Sequence of chain 1.D:
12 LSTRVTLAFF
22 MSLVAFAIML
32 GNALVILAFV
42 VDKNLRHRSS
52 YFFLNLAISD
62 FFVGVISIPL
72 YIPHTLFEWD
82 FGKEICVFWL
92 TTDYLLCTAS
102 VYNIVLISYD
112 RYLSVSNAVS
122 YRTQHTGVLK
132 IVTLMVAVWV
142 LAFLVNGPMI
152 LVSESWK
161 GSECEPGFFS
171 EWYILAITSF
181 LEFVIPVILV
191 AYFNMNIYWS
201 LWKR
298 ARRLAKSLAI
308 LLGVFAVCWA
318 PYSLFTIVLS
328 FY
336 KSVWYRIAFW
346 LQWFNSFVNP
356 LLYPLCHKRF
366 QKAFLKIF

A protein and the small-molecule ligand that binds it are described below.
Small molecule (SMILES): [H]/N=C(\N)SCCc1cnc[nH]1

Binding-site contacts:
Ligand atom N11 contacts residue PHE344 of chain 1.D at 2.3 Å (h-bond).
Ligand atom S08 contacts residue ASP94 of chain 1.D at 3.8 Å.
Ligand atom C09 contacts residue PHE344 of chain 1.D at 3.5 Å (hydrophobic).
Ligand atom C04 contacts residue TYR95 of chain 1.D at 3.7 Å (hydrophobic).
Ligand atom C07 contacts residue ASP94 of chain 1.D at 3.7 Å.
Ligand atom N10 contacts residue CYS98 of chain 1.D at 4.3 Å.
Ligand atom C09 contacts residue GLN347 of chain 1.D at 4.3 Å.
Ligand atom N05 contacts residue TRP316 of chain 1.D at 3.7 Å.
Ligand atom C02 contacts residue GLN347 of chain 1.D at 3.4 Å.
Ligand atom N05 contacts residue GLU182 of chain 1.D at 2.8 Å (salt-bridge).
Ligand atom C06 contacts residue GLN347 of chain 1.D at 3.2 Å.
Ligand atom C07 contacts residue TYR95 of chain 1.D at 3.5 Å (hydrophobic).
Ligand atom C04 contacts residue GLU182 of chain 1.D at 3.4 Å.
Ligand atom C02 contacts residue TYR95 of chain 1.D at 4.2 Å (hydrophobic).
Ligand atom C09 contacts residue TRP348 of chain 1.D at 4.2 Å (hydrophobic).
Ligand atom N05 contacts residue ASN147 of chain 1.D at 4.1 Å.
Ligand atom S08 contacts residue TYR319 of chain 1.D at 4.0 Å.
Ligand atom N10 contacts residue ASP94 of chain 1.D at 3.0 Å (salt-bridge).
Ligand atom N03 contacts residue TYR95 of chain 1.D at 3.5 Å.
Ligand atom C04 contacts residue ASN147 of chain 1.D at 4.0 Å.
Ligand atom C01 contacts residue TRP316 of chain 1.D at 4.0 Å (hydrophobic).
Ligand atom N10 contacts residue TRP348 of chain 1.D at 3.0 Å (h-bond).
Ligand atom C06 contacts residue CYS98 of chain 1.D at 4.0 Å (hydrophobic).
Ligand atom N03 contacts residue ASP94 of chain 1.D at 4.2 Å.
Ligand atom C06 contacts residue ASP94 of chain 1.D at 4.2 Å.
Ligand atom C02 contacts residue CYS98 of chain 1.D at 4.0 Å (hydrophobic).
Ligand atom S08 contacts residue PHE344 of chain 1.D at 3.4 Å.
Ligand atom N03 contacts residue CYS98 of chain 1.D at 3.2 Å.
Ligand atom N05 contacts residue TYR95 of chain 1.D at 4.1 Å.
Ligand atom C04 contacts residue THR99 of chain 1.D at 3.5 Å.
Ligand atom C04 contacts residue TRP316 of chain 1.D at 4.0 Å (hydrophobic).
Ligand atom N03 contacts residue TRP316 of chain 1.D at 4.2 Å.
Ligand atom C01 contacts residue GLU182 of chain 1.D at 3.6 Å.
Ligand atom C01 contacts residue TYR95 of chain 1.D at 4.3 Å (hydrophobic).
Ligand atom N10 contacts residue PHE344 of chain 1.D at 4.0 Å.
Ligand atom C01 contacts residue GLN347 of chain 1.D at 3.4 Å.
Ligand atom N05 contacts residue THR99 of chain 1.D at 4.2 Å.
Ligand atom C04 contacts residue CYS98 of chain 1.D at 3.9 Å (hydrophobic).
Ligand atom C09 contacts residue ASP94 of chain 1.D at 3.8 Å.
Ligand atom N11 contacts residue GLN347 of chain 1.D at 3.7 Å.